Sequence of chain 1.E:
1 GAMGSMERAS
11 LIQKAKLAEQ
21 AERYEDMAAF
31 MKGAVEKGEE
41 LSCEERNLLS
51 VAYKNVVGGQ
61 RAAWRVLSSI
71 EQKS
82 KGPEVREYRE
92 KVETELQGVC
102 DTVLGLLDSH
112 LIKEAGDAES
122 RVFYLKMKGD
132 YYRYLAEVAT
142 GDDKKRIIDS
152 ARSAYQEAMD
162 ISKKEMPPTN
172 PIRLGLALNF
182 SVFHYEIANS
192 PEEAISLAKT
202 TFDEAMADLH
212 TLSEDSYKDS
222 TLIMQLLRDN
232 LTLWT

Binding-site contacts:
Ligand atom N contacts residue LEU234 of chain 1.E at 3.7 Å.
Ligand atom CA contacts residue ASN180 of chain 1.E at 3.7 Å.
Ligand atom OD1 contacts residue ILE224 of chain 1.E at 3.8 Å.
Ligand atom C contacts residue ASN231 of chain 1.E at 3.5 Å.
Ligand atom N contacts residue ASN180 of chain 1.E at 2.8 Å (h-bond).
Ligand atom C contacts residue LEU179 of chain 1.E at 3.7 Å (hydrophobic).
Ligand atom O contacts residue ASN231 of chain 1.E at 2.9 Å (h-bond).
Ligand atom CD2 contacts residue GLU187 of chain 1.E at 3.5 Å.
Ligand atom N contacts residue ASN231 of chain 1.E at 2.8 Å (h-bond).
Ligand atom CG contacts residue GLY176 of chain 1.E at 3.9 Å.
Ligand atom CA contacts residue LEU179 of chain 1.E at 3.8 Å (hydrophobic).
Ligand atom C contacts residue LEU234 of chain 1.E at 3.6 Å (hydrophobic).
Ligand atom CD2 contacts residue VAL183 of chain 1.E at 3.9 Å (hydrophobic).
Ligand atom O3P contacts residue TYR135 of chain 1.E at 2.7 Å (h-bond).
Ligand atom O contacts residue VAL183 of chain 1.E at 3.6 Å.
Ligand atom O contacts residue LEU234 of chain 1.E at 3.7 Å.
Ligand atom OG contacts residue LEU227 of chain 1.E at 3.6 Å.
Ligand atom CA contacts residue ASN231 of chain 1.E at 3.1 Å.
Ligand atom P contacts residue ARG134 of chain 1.E at 3.8 Å.
Ligand atom ND1 contacts residue TRP235 of chain 1.E at 3.2 Å (h-bond).
Ligand atom O2P contacts residue ARG134 of chain 1.E at 2.8 Å (salt-bridge).
Ligand atom CB contacts residue ASN231 of chain 1.E at 3.1 Å.
Ligand atom O3P contacts residue ARG134 of chain 1.E at 2.8 Å (salt-bridge).
Ligand atom C contacts residue ASN180 of chain 1.E at 3.6 Å.
Ligand atom CG contacts residue TRP235 of chain 1.E at 3.8 Å (hydrophobic).
Ligand atom O contacts residue LEU179 of chain 1.E at 3.7 Å.
Ligand atom CE1 contacts residue TYR186 of chain 1.E at 3.8 Å (hydrophobic).
Ligand atom CB contacts residue TRP235 of chain 1.E at 3.9 Å (hydrophobic).
Ligand atom O2P contacts residue ARG61 of chain 1.E at 2.9 Å (salt-bridge).
Ligand atom CA contacts residue ASN180 of chain 1.E at 3.6 Å.
Ligand atom CB contacts residue LEU234 of chain 1.E at 3.5 Å (hydrophobic).
Ligand atom OD2 contacts residue GLY176 of chain 1.E at 3.7 Å.
Ligand atom NE2 contacts residue GLU187 of chain 1.E at 2.8 Å (salt-bridge).
Ligand atom CB contacts residue ASN180 of chain 1.E at 3.5 Å.
Ligand atom N contacts residue LEU179 of chain 1.E at 3.5 Å.
Ligand atom P contacts residue ARG61 of chain 1.E at 3.7 Å.
Ligand atom OD2 contacts residue LYS127 of chain 1.E at 3.9 Å.
Ligand atom O1P contacts residue ARG61 of chain 1.E at 2.9 Å (salt-bridge).
Ligand atom CB contacts residue ASN180 of chain 1.E at 3.4 Å.
Ligand atom P contacts residue TYR135 of chain 1.E at 3.9 Å.

A protein and the small-molecule ligand that binds it are described below.
Small molecule (SMILES): C[C@H](N)C(=O)N[C@@H](Cc1c[nH]cn1)C(=O)N[C@@H](CCCC[NH3+])C(=O)N[C@@H](COP(=O)(O)O)C(=O)N[C@@H](CC(=O)O)C(=O)N[C@H](C=O)CO